Binding-site contacts:
Ligand atom C1 contacts residue ASN697 of chain 1.C at 1.4 Å.
Ligand atom C5 contacts residue GLN906 of chain 1.C at 4.1 Å.
Ligand atom O7 contacts residue GLN1051 of chain 1.C at 4.1 Å.
Ligand atom C7 contacts residue LEU902 of chain 1.C at 4.4 Å (hydrophobic).
Ligand atom C4 contacts residue LEU902 of chain 1.C at 4.5 Å (hydrophobic).
Ligand atom C3 contacts residue ASN697 of chain 1.C at 3.8 Å.
Ligand atom C5 contacts residue ASN697 of chain 1.C at 3.7 Å.
Ligand atom C2 contacts residue ASN697 of chain 1.C at 2.5 Å.
Ligand atom O5 contacts residue GLN1051 of chain 1.C at 4.0 Å.
Ligand atom C1 contacts residue GLN1051 of chain 1.C at 3.9 Å.
Ligand atom C5 contacts residue LEU902 of chain 1.C at 4.1 Å (hydrophobic).
Ligand atom C6 contacts residue GLN906 of chain 1.C at 3.9 Å.
Ligand atom C7 contacts residue ASN697 of chain 1.C at 3.4 Å.
Ligand atom O7 contacts residue ASN697 of chain 1.C at 3.5 Å (h-bond).
Ligand atom C2 contacts residue GLN1051 of chain 1.C at 4.4 Å.
Ligand atom C8 contacts residue ASN697 of chain 1.C at 4.5 Å.
Ligand atom O4 contacts residue LEU902 of chain 1.C at 3.9 Å.
Ligand atom O7 contacts residue LEU902 of chain 1.C at 4.0 Å.
Ligand atom C4 contacts residue ASN697 of chain 1.C at 4.2 Å.
Ligand atom N2 contacts residue ASN697 of chain 1.C at 2.9 Å (h-bond).
Ligand atom O5 contacts residue GLN906 of chain 1.C at 4.4 Å.
Ligand atom O6 contacts residue GLN906 of chain 1.C at 3.4 Å (h-bond).
Ligand atom O5 contacts residue ASN697 of chain 1.C at 2.4 Å (h-bond).

The protein below binds the small molecule below.
Small molecule (SMILES): CC(=O)N[C@H]1[C@H](O[C@H]2[C@H](O)[C@@H](NC(C)=O)CO[C@@H]2CO)O[C@H](CO)[C@@H](O)[C@@H]1O

Sequence of chain 1.C:
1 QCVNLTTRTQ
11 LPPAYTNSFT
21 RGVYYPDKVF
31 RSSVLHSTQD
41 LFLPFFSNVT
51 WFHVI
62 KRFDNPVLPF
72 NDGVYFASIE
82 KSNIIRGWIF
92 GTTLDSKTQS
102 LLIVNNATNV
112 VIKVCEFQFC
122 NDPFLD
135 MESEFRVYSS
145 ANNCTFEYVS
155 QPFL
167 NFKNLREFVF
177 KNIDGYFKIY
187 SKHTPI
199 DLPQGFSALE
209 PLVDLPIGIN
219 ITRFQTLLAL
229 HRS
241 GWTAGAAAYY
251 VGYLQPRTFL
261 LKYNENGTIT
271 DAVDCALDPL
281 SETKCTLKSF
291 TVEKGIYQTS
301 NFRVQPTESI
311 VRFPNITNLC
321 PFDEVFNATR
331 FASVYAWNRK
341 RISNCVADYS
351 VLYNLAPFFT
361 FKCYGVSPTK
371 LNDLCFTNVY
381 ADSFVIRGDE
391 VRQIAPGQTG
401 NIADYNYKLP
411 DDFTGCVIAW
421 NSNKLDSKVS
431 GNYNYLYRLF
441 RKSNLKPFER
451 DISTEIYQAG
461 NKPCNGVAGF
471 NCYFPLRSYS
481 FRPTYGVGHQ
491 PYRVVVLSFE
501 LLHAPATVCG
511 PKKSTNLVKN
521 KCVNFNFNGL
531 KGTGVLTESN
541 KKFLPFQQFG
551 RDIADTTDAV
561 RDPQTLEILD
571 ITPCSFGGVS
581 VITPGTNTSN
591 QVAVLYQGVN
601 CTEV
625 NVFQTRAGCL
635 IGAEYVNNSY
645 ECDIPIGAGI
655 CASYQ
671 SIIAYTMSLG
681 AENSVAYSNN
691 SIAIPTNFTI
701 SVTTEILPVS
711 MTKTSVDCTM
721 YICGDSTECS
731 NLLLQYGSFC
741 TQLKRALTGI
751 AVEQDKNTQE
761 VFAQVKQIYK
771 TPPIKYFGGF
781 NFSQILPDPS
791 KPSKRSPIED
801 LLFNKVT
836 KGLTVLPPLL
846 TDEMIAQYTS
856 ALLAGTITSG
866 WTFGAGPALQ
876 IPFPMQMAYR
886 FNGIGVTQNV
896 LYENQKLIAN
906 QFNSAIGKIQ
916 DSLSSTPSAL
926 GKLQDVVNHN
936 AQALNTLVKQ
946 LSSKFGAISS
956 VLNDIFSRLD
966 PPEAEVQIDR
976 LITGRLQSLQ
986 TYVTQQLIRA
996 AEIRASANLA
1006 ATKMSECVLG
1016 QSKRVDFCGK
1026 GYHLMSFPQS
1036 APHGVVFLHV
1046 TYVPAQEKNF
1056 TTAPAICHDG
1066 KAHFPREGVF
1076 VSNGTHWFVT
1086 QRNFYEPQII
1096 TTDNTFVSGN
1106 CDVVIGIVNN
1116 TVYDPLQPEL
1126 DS